Sequence of chain 2.E:
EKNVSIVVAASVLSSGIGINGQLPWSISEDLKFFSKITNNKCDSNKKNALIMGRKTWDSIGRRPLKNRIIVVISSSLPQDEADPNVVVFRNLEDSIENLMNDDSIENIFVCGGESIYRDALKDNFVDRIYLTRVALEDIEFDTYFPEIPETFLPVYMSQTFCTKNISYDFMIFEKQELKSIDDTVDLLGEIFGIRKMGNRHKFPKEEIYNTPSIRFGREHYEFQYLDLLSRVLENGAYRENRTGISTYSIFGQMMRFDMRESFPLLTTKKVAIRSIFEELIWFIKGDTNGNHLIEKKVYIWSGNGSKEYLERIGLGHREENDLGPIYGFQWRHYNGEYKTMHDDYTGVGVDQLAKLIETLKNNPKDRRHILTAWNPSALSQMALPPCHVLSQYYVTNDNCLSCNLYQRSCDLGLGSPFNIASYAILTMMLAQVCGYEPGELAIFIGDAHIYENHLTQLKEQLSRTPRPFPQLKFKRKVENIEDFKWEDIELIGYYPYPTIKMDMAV

Binding-site contacts:
Ligand atom C14 contacts residue ILE62 of chain 2.E at 3.5 Å (hydrophobic).
Ligand atom NA2 contacts residue THR134 of chain 2.E at 3.2 Å (h-bond).
Ligand atom N3 contacts residue VAL10 of chain 2.E at 3.4 Å (h-bond).
Ligand atom OE2 contacts residue LEU33 of chain 2.E at 3.5 Å.
Ligand atom NA2 contacts residue ALA11 of chain 2.E at 3.4 Å.
Ligand atom N10 contacts residue ILE62 of chain 2.E at 3.6 Å.
Ligand atom NA4 contacts residue PHE36 of chain 2.E at 3.4 Å.
Ligand atom N5 contacts residue NDP1 of chain 2.V at 3.3 Å.
Ligand atom O2 contacts residue SER37 of chain 2.E at 3.0 Å (h-bond).
Ligand atom C7 contacts residue LEU25 of chain 2.E at 3.6 Å (hydrophobic).
Ligand atom CM contacts residue ILE62 of chain 2.E at 3.5 Å (hydrophobic).
Ligand atom CT contacts residue ARG70 of chain 2.E at 3.2 Å.
Ligand atom O2 contacts residue ARG70 of chain 2.E at 2.7 Å (salt-bridge).
Ligand atom NA2 contacts residue VAL10 of chain 2.E at 3.5 Å (h-bond).
Ligand atom C8A contacts residue NDP1 of chain 2.V at 3.6 Å.
Ligand atom NA4 contacts residue TYR119 of chain 2.E at 3.6 Å.
Ligand atom N5 contacts residue CYS113 of chain 2.E at 3.6 Å.
Ligand atom C4 contacts residue PHE36 of chain 2.E at 3.5 Å (hydrophobic).
Ligand atom C16 contacts residue PHE36 of chain 2.E at 3.6 Å (hydrophobic).
Ligand atom N3 contacts residue VAL9 of chain 2.E at 3.4 Å.
Ligand atom C6 contacts residue NDP1 of chain 2.V at 3.5 Å.
Ligand atom C4 contacts residue VAL9 of chain 2.E at 3.6 Å (hydrophobic).
Ligand atom N3 contacts residue ALA11 of chain 2.E at 3.7 Å.
Ligand atom C2 contacts residue ALA11 of chain 2.E at 3.6 Å (hydrophobic).
Ligand atom C4 contacts residue NDP1 of chain 2.V at 3.3 Å.
Ligand atom C2 contacts residue VAL10 of chain 2.E at 3.7 Å (hydrophobic).
Ligand atom O1 contacts residue SER37 of chain 2.E at 3.5 Å.
Ligand atom CM contacts residue SER61 of chain 2.E at 3.7 Å.
Ligand atom N1 contacts residue ALA11 of chain 2.E at 3.5 Å.
Ligand atom NA2 contacts residue ASP32 of chain 2.E at 2.8 Å (salt-bridge).
Ligand atom N1 contacts residue ASP32 of chain 2.E at 2.8 Å (salt-bridge).
Ligand atom N3 contacts residue NDP1 of chain 2.V at 3.7 Å.
Ligand atom C2 contacts residue ASP32 of chain 2.E at 3.5 Å.
Ligand atom C4A contacts residue NDP1 of chain 2.V at 3.2 Å.
Ligand atom O1 contacts residue PHE36 of chain 2.E at 3.6 Å.
Ligand atom C9 contacts residue NDP1 of chain 2.V at 3.6 Å.
Ligand atom NA4 contacts residue VAL9 of chain 2.E at 2.6 Å (h-bond).
Ligand atom NA4 contacts residue CYS113 of chain 2.E at 3.0 Å (h-bond).
Ligand atom O1 contacts residue ARG70 of chain 2.E at 2.5 Å (salt-bridge).
Ligand atom CT contacts residue SER37 of chain 2.E at 3.5 Å.

A small-molecule ligand and the protein it binds are described below.
Small molecule (SMILES): CN(Cc1cnc2nc(N)nc(N)c2n1)c1ccc(C(=O)N[C@@H](CCC(=O)O)C(=O)O)cc1